Binding-site contacts:
Ligand atom N16 contacts residue TYR56 of chain 1.A at 3.7 Å.
Ligand atom O2 contacts residue LEU125 of chain 1.A at 3.6 Å (h-bond).
Ligand atom O2 contacts residue LEU39 of chain 1.A at 3.0 Å (h-bond).
Ligand atom C28 contacts residue TYR47 of chain 1.A at 3.7 Å (hydrophobic).
Ligand atom O22 contacts residue LEU36 of chain 1.A at 3.2 Å.
Ligand atom O19 contacts residue TYR56 of chain 1.A at 3.4 Å.
Ligand atom C27 contacts residue GLY126 of chain 1.A at 3.5 Å.
Ligand atom C2 contacts residue TYR64 of chain 1.A at 3.5 Å (hydrophobic).
Ligand atom O18 contacts residue LEU110 of chain 1.A at 3.0 Å.
Ligand atom O20 contacts residue TYR64 of chain 1.A at 3.6 Å.
Ligand atom C13 contacts residue TRP88 of chain 1.A at 3.5 Å (hydrophobic).
Ligand atom C30 contacts residue ALA127 of chain 1.A at 3.5 Å (hydrophobic).
Ligand atom BR2 contacts residue TRP60 of chain 1.A at 3.7 Å.
Ligand atom O17 contacts residue TYR56 of chain 1.A at 2.8 Å (h-bond).
Ligand atom C11 contacts residue THR75 of chain 1.A at 3.5 Å.
Ligand atom C5 contacts residue TYR64 of chain 1.A at 3.5 Å (hydrophobic).
Ligand atom O3 contacts residue ALA50 of chain 1.A at 3.4 Å.
Ligand atom BR2 contacts residue TYR64 of chain 1.A at 3.6 Å.
Ligand atom C13 contacts residue TYR93 of chain 1.A at 3.3 Å (hydrophobic).
Ligand atom O2 contacts residue LEU40 of chain 1.A at 3.4 Å (h-bond).
Ligand atom C9 contacts residue ASP73 of chain 1.A at 3.6 Å.
Ligand atom O17 contacts residue SER129 of chain 1.A at 3.1 Å (h-bond).
Ligand atom C1 contacts residue TYR64 of chain 1.A at 3.4 Å (hydrophobic).
Ligand atom O19 contacts residue TRP60 of chain 1.A at 3.2 Å (h-bond).
Ligand atom C4 contacts residue LEU36 of chain 1.A at 3.5 Å (hydrophobic).
Ligand atom C3 contacts residue TYR64 of chain 1.A at 3.4 Å (hydrophobic).
Ligand atom C11 contacts residue TRP88 of chain 1.A at 3.6 Å (hydrophobic).
Ligand atom O18 contacts residue TRP60 of chain 1.A at 3.2 Å (h-bond).
Ligand atom O18 contacts residue TYR56 of chain 1.A at 3.6 Å.
Ligand atom N16 contacts residue TRP60 of chain 1.A at 3.5 Å (h-bond).
Ligand atom C6 contacts residue TYR64 of chain 1.A at 3.5 Å (hydrophobic).
Ligand atom C27 contacts residue TYR47 of chain 1.A at 3.5 Å (hydrophobic).
Ligand atom C12 contacts residue THR75 of chain 1.A at 3.7 Å.
Ligand atom C9 contacts residue SER129 of chain 1.A at 3.7 Å.
Ligand atom N8 contacts residue ASP73 of chain 1.A at 2.7 Å (salt-bridge).
Ligand atom N8 contacts residue THR75 of chain 1.A at 3.7 Å.
Ligand atom C7 contacts residue ASP73 of chain 1.A at 3.4 Å.
Ligand atom O2 contacts residue GLY38 of chain 1.A at 3.2 Å.
Ligand atom C12 contacts residue TRP88 of chain 1.A at 3.3 Å (hydrophobic).
Ligand atom C4 contacts residue TYR64 of chain 1.A at 3.6 Å (hydrophobic).

Sequence of chain 1.A:
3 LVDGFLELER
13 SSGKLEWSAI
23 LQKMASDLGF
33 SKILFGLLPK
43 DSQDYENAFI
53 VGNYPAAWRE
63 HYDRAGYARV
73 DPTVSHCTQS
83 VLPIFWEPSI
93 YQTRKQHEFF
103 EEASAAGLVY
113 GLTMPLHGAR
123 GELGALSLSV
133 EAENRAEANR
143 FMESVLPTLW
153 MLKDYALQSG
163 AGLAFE

The protein below binds the small molecule below.
Small molecule (SMILES): O=C(NCc1cc(Br)cc(Br)c1OC(=O)c1ccccc1[N+](=O)[O-])c1ccccc1[N+](=O)[O-]